Sequence of chain 2.A:
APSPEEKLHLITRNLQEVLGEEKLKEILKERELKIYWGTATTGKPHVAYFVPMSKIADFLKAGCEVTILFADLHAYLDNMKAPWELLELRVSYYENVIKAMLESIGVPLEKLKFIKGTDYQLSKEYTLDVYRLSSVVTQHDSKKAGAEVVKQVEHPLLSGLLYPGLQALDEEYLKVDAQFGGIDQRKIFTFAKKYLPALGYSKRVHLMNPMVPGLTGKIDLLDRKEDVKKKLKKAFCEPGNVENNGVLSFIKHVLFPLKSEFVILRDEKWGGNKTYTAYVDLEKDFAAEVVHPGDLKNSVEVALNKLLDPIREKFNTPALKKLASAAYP

This small molecule binds to this protein.
Small molecule (SMILES): N[C@@H](Cc1ccc(O)cc1)C(=O)O

Binding-site contacts:
Ligand atom N contacts residue GLN167 of chain 2.A at 2.9 Å (h-bond).
Ligand atom CZ contacts residue LEU69 of chain 2.A at 3.7 Å (hydrophobic).
Ligand atom OH contacts residue GLN167 of chain 2.A at 3.7 Å.
Ligand atom CB contacts residue ALA40 of chain 2.A at 4.0 Å (hydrophobic).
Ligand atom CA contacts residue GLN167 of chain 2.A at 3.9 Å.
Ligand atom CD1 contacts residue HIS74 of chain 2.A at 3.8 Å.
Ligand atom O contacts residue GLN185 of chain 2.A at 3.0 Å (h-bond).
Ligand atom CE1 contacts residue ALA71 of chain 2.A at 3.8 Å (hydrophobic).
Ligand atom OH contacts residue LEU69 of chain 2.A at 3.4 Å.
Ligand atom CZ contacts residue GLN167 of chain 2.A at 3.6 Å.
Ligand atom CA contacts residue TYR163 of chain 2.A at 3.6 Å (hydrophobic).
Ligand atom OH contacts residue ASP170 of chain 2.A at 2.5 Å (salt-bridge).
Ligand atom N contacts residue VAL149 of chain 2.A at 3.6 Å.
Ligand atom CE2 contacts residue GLN179 of chain 2.A at 3.3 Å.
Ligand atom CB contacts residue GLY38 of chain 2.A at 3.8 Å.
Ligand atom CE1 contacts residue ASP170 of chain 2.A at 3.6 Å.
Ligand atom CE2 contacts residue GLY38 of chain 2.A at 3.8 Å.
Ligand atom C contacts residue TYR163 of chain 2.A at 3.8 Å (hydrophobic).
Ligand atom CG contacts residue GLN167 of chain 2.A at 3.7 Å.
Ligand atom N contacts residue GLN185 of chain 2.A at 2.7 Å (h-bond).
Ligand atom CB contacts residue TYR163 of chain 2.A at 3.7 Å (hydrophobic).
Ligand atom CG contacts residue GLY38 of chain 2.A at 4.0 Å.
Ligand atom CD2 contacts residue GLN179 of chain 2.A at 3.8 Å.
Ligand atom CZ contacts residue ASP170 of chain 2.A at 3.4 Å.
Ligand atom CE1 contacts residue HIS74 of chain 2.A at 3.5 Å.
Ligand atom CE2 contacts residue GLN167 of chain 2.A at 3.5 Å.
Ligand atom N contacts residue TYR163 of chain 2.A at 2.8 Å (h-bond).
Ligand atom O contacts residue TYR163 of chain 2.A at 3.5 Å (h-bond).
Ligand atom CD1 contacts residue GLN167 of chain 2.A at 3.8 Å.
Ligand atom CD2 contacts residue GLY38 of chain 2.A at 3.6 Å.
Ligand atom OH contacts residue TYR36 of chain 2.A at 2.8 Å (h-bond).
Ligand atom O contacts residue VAL149 of chain 2.A at 3.6 Å.
Ligand atom CD2 contacts residue GLN167 of chain 2.A at 3.5 Å.
Ligand atom CE1 contacts residue LEU69 of chain 2.A at 4.0 Å (hydrophobic).
Ligand atom CD1 contacts residue ALA71 of chain 2.A at 3.6 Å (hydrophobic).
Ligand atom CE2 contacts residue TYR36 of chain 2.A at 3.6 Å (hydrophobic).
Ligand atom CZ contacts residue TYR36 of chain 2.A at 3.6 Å (hydrophobic).
Ligand atom CE1 contacts residue GLN167 of chain 2.A at 4.0 Å.
Ligand atom C contacts residue GLN185 of chain 2.A at 3.4 Å.
Ligand atom CA contacts residue GLN185 of chain 2.A at 3.1 Å.